The protein below binds the small molecule below.
Small molecule (SMILES): CC(=O)N[C@H]1[C@H](O[C@H]2[C@H](O)[C@@H](NC(C)=O)CO[C@@H]2CO)O[C@H](CO)[C@@H](O)[C@@H]1O

Sequence of chain 1.D:
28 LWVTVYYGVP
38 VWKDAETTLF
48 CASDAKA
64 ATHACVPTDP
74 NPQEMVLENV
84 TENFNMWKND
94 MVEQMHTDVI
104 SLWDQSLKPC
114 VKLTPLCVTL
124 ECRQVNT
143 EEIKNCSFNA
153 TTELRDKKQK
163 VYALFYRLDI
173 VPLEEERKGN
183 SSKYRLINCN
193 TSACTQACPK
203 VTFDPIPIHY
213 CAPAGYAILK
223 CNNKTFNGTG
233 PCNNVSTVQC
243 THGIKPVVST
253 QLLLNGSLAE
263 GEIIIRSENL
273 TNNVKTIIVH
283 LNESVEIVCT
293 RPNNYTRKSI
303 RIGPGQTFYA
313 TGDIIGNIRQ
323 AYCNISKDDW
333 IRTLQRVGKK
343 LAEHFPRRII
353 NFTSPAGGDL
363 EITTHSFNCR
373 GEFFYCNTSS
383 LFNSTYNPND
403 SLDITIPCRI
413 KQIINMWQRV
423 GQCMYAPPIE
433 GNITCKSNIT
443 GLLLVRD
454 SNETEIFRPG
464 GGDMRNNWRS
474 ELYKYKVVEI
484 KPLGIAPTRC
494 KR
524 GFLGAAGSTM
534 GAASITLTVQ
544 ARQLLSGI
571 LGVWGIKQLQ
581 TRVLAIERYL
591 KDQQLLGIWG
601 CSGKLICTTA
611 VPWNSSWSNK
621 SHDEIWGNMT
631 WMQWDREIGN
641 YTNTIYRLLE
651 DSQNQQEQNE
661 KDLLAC

Binding-site contacts:
Ligand atom C7 contacts residue ASN225 of chain 1.D at 4.1 Å.
Ligand atom C2 contacts residue ASN225 of chain 1.D at 2.5 Å.
Ligand atom C2 contacts residue PRO233 of chain 1.D at 4.4 Å (hydrophobic).
Ligand atom C6 contacts residue NAG1 of chain 1.DA at 4.4 Å.
Ligand atom C8 contacts residue NAG1 of chain 1.DA at 3.8 Å.
Ligand atom C8 contacts residue THR231 of chain 1.D at 3.3 Å.
Ligand atom C8 contacts residue PRO233 of chain 1.D at 3.6 Å (hydrophobic).
Ligand atom O7 contacts residue NAG1 of chain 1.DA at 4.4 Å.
Ligand atom O5 contacts residue ASN235 of chain 1.D at 3.5 Å (h-bond).
Ligand atom O7 contacts residue ASN229 of chain 1.D at 4.3 Å.
Ligand atom C7 contacts residue PRO233 of chain 1.D at 3.9 Å (hydrophobic).
Ligand atom O7 contacts residue PHE228 of chain 1.D at 4.1 Å.
Ligand atom C6 contacts residue ASN235 of chain 1.D at 3.8 Å.
Ligand atom C1 contacts residue ASN235 of chain 1.D at 3.5 Å.
Ligand atom O6 contacts residue ASN225 of chain 1.D at 3.2 Å (h-bond).
Ligand atom C7 contacts residue ASN229 of chain 1.D at 4.4 Å.
Ligand atom C6 contacts residue ASN225 of chain 1.D at 4.0 Å.
Ligand atom C5 contacts residue ASN225 of chain 1.D at 3.7 Å.
Ligand atom C3 contacts residue ASN225 of chain 1.D at 3.8 Å.
Ligand atom C8 contacts residue PHE228 of chain 1.D at 3.4 Å (hydrophobic).
Ligand atom O7 contacts residue THR227 of chain 1.D at 4.1 Å.
Ligand atom O6 contacts residue ASN235 of chain 1.D at 3.4 Å (h-bond).
Ligand atom C1 contacts residue PRO233 of chain 1.D at 4.5 Å (hydrophobic).
Ligand atom C8 contacts residue ASN229 of chain 1.D at 3.6 Å.
Ligand atom N2 contacts residue ASN225 of chain 1.D at 3.0 Å (h-bond).
Ligand atom C4 contacts residue ASN225 of chain 1.D at 4.3 Å.
Ligand atom C7 contacts residue PHE228 of chain 1.D at 3.8 Å (hydrophobic).
Ligand atom N2 contacts residue PRO233 of chain 1.D at 3.3 Å (h-bond).
Ligand atom N2 contacts residue PHE228 of chain 1.D at 3.8 Å.
Ligand atom C5 contacts residue ASN235 of chain 1.D at 3.7 Å.
Ligand atom O5 contacts residue ASN225 of chain 1.D at 2.4 Å (h-bond).
Ligand atom C1 contacts residue ASN225 of chain 1.D at 1.5 Å.